Sequence of chain 1.B:
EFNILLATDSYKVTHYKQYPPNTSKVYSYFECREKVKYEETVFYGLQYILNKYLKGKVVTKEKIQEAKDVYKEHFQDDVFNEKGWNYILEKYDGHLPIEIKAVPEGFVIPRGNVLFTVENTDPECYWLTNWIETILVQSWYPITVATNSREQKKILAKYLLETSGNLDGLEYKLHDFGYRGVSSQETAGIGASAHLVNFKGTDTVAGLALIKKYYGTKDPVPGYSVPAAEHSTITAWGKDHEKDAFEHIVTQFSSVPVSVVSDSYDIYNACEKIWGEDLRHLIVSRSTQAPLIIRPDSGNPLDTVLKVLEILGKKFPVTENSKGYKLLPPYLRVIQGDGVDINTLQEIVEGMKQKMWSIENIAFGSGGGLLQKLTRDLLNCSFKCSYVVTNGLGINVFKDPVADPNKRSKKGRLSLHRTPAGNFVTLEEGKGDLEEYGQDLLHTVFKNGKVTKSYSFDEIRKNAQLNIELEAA

This protein binds this small molecule.
Small molecule (SMILES): Nc1ccc(CNC(=O)Nc2ccc(S(=O)(=O)c3ccccc3)cc2)cn1

Sequence of chain 1.A:
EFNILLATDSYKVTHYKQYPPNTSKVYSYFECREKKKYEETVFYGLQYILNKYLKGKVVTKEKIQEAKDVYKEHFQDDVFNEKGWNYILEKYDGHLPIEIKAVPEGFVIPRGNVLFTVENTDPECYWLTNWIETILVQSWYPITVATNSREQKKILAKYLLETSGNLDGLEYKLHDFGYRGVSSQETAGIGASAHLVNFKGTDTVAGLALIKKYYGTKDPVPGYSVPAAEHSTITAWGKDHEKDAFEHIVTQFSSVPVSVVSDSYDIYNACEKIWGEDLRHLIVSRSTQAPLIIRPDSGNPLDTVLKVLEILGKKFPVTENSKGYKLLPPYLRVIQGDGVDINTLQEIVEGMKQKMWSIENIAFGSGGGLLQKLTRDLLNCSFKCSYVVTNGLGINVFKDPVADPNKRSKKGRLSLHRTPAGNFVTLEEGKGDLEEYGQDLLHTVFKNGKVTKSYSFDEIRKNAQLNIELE

Binding-site contacts:
Ligand atom N27 contacts residue PHE193 of chain 1.A at 3.4 Å (h-bond).
Ligand atom N25 contacts residue PHE193 of chain 1.A at 3.6 Å.
Ligand atom C22 contacts residue ASP219 of chain 1.A at 3.3 Å.
Ligand atom O9 contacts residue EDO1 of chain 1.J at 3.5 Å (h-bond).
Ligand atom C23 contacts residue PHE193 of chain 1.A at 3.5 Å (hydrophobic).
Ligand atom C11 contacts residue ILE351 of chain 1.A at 3.6 Å (hydrophobic).
Ligand atom C20 contacts residue ALA244 of chain 1.A at 3.8 Å (hydrophobic).
Ligand atom O9 contacts residue TYR188 of chain 1.A at 3.2 Å (h-bond).
Ligand atom C21 contacts residue PHE193 of chain 1.A at 3.6 Å (hydrophobic).
Ligand atom C26 contacts residue ARG311 of chain 1.A at 3.3 Å.
Ligand atom O18 contacts residue PHE193 of chain 1.A at 3.3 Å.
Ligand atom C17 contacts residue SER275 of chain 1.A at 3.5 Å.
Ligand atom C22 contacts residue TYR18 of chain 1.B at 3.5 Å (hydrophobic).
Ligand atom C15 contacts residue EDO1 of chain 1.J at 3.5 Å.
Ligand atom C6 contacts residue PRO307 of chain 1.A at 3.8 Å (hydrophobic).
Ligand atom N25 contacts residue ARG311 of chain 1.A at 3.8 Å.
Ligand atom C21 contacts residue TYR18 of chain 1.B at 3.5 Å (hydrophobic).
Ligand atom C14 contacts residue HIS191 of chain 1.A at 3.5 Å.
Ligand atom C24 contacts residue PHE193 of chain 1.A at 3.5 Å (hydrophobic).
Ligand atom C12 contacts residue ILE351 of chain 1.A at 3.6 Å (hydrophobic).
Ligand atom O18 contacts residue SER275 of chain 1.A at 3.0 Å (h-bond).
Ligand atom N27 contacts residue ASP16 of chain 1.B at 3.5 Å (salt-bridge).
Ligand atom C2 contacts residue PRO273 of chain 1.A at 3.8 Å (hydrophobic).
Ligand atom C1 contacts residue PRO273 of chain 1.A at 3.7 Å (hydrophobic).
Ligand atom C26 contacts residue PHE193 of chain 1.A at 3.6 Å (hydrophobic).
Ligand atom C20 contacts residue TYR18 of chain 1.B at 3.7 Å (hydrophobic).
Ligand atom C6 contacts residue ILE309 of chain 1.A at 3.7 Å (hydrophobic).
Ligand atom C23 contacts residue TYR18 of chain 1.B at 3.4 Å (hydrophobic).
Ligand atom C20 contacts residue ARG311 of chain 1.A at 3.7 Å.
Ligand atom C13 contacts residue VAL242 of chain 1.A at 3.6 Å (hydrophobic).
Ligand atom O8 contacts residue ALA379 of chain 1.A at 3.2 Å.
Ligand atom C15 contacts residue HIS191 of chain 1.A at 3.5 Å.
Ligand atom N27 contacts residue ARG196 of chain 1.A at 3.4 Å (salt-bridge).
Ligand atom C14 contacts residue VAL242 of chain 1.A at 3.5 Å (hydrophobic).
Ligand atom N19 contacts residue ALA244 of chain 1.A at 3.3 Å.
Ligand atom C5 contacts residue ILE309 of chain 1.A at 3.6 Å (hydrophobic).
Ligand atom C12 contacts residue SER275 of chain 1.A at 3.7 Å.
Ligand atom C17 contacts residue PHE193 of chain 1.A at 3.6 Å (hydrophobic).
Ligand atom C23 contacts residue ASP219 of chain 1.A at 3.4 Å.
Ligand atom C22 contacts residue PHE193 of chain 1.A at 3.5 Å (hydrophobic).